Sequence of chain 1.F:
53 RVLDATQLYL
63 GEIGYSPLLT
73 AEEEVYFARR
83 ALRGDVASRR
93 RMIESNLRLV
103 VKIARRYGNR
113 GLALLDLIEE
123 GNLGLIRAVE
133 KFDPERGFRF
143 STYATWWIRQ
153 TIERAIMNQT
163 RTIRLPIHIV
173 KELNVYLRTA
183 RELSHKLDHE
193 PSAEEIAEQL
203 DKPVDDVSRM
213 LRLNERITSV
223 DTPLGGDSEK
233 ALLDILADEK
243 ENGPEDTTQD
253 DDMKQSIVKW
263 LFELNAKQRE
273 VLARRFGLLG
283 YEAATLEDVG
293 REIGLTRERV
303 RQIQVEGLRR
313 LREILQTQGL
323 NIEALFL

Sequence of chain 1.D:
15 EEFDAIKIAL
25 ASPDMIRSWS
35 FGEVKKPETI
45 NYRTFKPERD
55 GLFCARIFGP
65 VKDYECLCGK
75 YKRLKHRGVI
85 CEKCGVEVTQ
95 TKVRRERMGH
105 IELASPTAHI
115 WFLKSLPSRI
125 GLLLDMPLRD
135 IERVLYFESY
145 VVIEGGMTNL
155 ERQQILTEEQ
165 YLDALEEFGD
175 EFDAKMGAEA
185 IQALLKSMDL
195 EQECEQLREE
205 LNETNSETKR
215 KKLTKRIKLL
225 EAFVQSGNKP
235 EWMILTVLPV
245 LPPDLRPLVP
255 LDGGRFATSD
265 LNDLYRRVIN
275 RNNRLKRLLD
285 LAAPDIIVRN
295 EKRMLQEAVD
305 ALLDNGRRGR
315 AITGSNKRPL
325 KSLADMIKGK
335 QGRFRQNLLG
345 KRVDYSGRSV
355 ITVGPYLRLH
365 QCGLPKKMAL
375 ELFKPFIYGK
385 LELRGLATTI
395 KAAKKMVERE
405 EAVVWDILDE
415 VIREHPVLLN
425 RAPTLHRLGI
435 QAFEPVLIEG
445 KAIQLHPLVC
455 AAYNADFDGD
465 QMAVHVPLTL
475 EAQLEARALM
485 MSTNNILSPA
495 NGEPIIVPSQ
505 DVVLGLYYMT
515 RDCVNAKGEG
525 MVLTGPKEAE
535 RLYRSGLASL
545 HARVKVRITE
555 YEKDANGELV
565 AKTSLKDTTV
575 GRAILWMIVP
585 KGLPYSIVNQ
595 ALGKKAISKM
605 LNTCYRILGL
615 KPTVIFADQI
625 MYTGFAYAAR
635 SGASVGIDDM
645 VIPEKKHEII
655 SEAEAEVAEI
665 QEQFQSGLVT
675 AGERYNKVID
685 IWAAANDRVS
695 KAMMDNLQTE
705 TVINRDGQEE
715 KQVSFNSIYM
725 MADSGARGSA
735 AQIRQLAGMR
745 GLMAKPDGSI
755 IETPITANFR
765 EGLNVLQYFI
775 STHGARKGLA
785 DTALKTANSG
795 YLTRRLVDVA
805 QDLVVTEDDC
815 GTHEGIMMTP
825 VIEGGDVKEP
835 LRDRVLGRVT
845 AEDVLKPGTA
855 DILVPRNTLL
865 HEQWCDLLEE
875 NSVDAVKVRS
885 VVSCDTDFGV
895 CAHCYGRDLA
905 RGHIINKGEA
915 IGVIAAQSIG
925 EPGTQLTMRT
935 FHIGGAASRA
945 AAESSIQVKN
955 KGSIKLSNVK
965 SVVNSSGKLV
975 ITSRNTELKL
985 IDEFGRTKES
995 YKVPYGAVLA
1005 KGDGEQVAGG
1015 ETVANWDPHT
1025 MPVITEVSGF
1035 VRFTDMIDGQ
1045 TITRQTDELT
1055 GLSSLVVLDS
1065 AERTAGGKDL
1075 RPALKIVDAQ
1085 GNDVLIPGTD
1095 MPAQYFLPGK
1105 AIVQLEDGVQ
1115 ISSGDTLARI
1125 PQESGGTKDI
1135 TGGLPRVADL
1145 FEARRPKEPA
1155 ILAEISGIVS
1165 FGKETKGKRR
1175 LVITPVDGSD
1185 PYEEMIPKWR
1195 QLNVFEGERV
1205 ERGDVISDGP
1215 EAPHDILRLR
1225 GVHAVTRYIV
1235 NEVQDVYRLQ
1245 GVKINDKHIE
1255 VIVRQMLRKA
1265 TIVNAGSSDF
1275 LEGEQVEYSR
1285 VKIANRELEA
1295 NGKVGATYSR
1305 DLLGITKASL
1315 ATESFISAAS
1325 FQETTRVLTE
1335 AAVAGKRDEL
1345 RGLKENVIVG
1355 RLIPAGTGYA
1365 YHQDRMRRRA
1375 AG

A small-molecule ligand and the protein it binds are described below.
Small molecule (SMILES): Nc1ccn([C@@H]2O[C@H](CO[P](=O)(O)O[C@H]3[C@@H](O)[C@H](n4ccc(=O)[nH]c4=O)O[C@@H]3CO[P](=O)(O)O[C@H]3[C@@H](O)[C@H](n4cnc5c(=O)nc(N)[nH]c54)O[C@@H]3CO[P](=O)(O)O[C@H]3[C@@H](O)[C@H](n4cnc5c(N)ncnc54)O[C@@H]3CO[P](=O)(O)O[C@H]3[C@@H](O)[C@H](n4cnc5c(=O)[nH]c(N)nc54)O[C@@H]3CO[P](=O)(O)O[P](=O)(O)OP(=O)(O)O)[C@@H](O[P](=O)(O)OC[C@H]3O[C@@H](n4ccc(=O)[nH]c4=O)[C@H](O)[C@@H]3O)[C@H]2O)c(=O)n1

Sequence of chain 1.C:
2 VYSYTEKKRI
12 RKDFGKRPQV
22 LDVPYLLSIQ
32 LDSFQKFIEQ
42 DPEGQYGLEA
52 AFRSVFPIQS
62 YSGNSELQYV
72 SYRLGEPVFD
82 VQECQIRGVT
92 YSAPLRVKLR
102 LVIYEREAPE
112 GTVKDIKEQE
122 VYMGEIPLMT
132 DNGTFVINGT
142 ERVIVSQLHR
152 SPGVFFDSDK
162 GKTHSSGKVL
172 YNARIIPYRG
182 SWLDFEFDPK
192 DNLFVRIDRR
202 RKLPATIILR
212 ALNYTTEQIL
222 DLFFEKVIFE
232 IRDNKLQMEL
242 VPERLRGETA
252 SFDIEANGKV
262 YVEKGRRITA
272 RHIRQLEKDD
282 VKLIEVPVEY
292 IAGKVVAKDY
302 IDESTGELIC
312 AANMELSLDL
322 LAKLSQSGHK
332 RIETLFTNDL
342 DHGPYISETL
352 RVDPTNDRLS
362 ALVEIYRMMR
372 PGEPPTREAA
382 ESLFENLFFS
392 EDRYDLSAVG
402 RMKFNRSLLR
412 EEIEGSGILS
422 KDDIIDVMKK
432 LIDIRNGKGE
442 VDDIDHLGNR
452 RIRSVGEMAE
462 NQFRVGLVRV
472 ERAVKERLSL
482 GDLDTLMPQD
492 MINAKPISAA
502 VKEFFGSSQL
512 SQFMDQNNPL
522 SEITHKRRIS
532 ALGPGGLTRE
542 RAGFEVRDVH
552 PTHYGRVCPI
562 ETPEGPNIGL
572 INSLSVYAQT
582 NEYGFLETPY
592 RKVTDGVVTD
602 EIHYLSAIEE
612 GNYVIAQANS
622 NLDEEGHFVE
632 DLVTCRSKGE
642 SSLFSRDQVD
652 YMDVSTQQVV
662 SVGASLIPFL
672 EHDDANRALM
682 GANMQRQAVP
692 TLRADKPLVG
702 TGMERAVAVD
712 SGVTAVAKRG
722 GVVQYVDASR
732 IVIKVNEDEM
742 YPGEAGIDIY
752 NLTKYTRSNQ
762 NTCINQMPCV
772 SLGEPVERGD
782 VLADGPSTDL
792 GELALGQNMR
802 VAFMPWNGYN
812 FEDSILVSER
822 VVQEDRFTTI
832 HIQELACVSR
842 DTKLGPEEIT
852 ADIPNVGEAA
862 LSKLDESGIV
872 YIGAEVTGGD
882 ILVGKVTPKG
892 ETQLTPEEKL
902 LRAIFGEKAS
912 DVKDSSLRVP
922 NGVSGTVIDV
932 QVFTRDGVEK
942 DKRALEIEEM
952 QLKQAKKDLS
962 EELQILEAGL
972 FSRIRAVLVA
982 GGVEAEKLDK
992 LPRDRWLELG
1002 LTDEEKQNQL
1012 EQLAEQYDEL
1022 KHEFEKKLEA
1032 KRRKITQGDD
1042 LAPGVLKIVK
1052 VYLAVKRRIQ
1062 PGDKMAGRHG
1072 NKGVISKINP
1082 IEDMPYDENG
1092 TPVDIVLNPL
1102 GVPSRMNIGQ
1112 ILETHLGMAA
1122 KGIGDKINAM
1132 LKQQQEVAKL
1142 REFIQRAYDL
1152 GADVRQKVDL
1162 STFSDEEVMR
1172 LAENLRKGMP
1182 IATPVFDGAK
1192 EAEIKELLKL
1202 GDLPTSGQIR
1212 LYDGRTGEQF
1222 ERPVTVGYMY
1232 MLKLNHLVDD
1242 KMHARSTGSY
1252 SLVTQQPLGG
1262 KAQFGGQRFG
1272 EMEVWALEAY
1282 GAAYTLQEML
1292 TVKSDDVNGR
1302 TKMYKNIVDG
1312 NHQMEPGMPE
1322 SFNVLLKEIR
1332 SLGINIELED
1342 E

Binding-site contacts:
Ligand atom O2' contacts residue ARG425 of chain 1.D at 3.4 Å (salt-bridge).
Ligand atom O6 contacts residue GLU231 of chain 1.F at 2.7 Å (salt-bridge).
Ligand atom N7 contacts residue GLY227 of chain 1.F at 2.2 Å (h-bond).
Ligand atom C8 contacts residue GLY227 of chain 1.F at 2.5 Å.
Ligand atom C4' contacts residue ASP464 of chain 1.D at 3.5 Å.
Ligand atom OP2 contacts residue ASP462 of chain 1.D at 3.0 Å (salt-bridge).
Ligand atom O3' contacts residue ARG529 of chain 1.C at 3.3 Å (salt-bridge).
Ligand atom O1A contacts residue ASP229 of chain 1.F at 3.2 Å (salt-bridge).
Ligand atom O1A contacts residue GLY228 of chain 1.F at 3.1 Å.
Ligand atom O3' contacts residue ASP464 of chain 1.D at 3.4 Å (salt-bridge).
Ligand atom O2A contacts residue ARG540 of chain 1.C at 3.4 Å (salt-bridge).
Ligand atom OP1 contacts residue ASP460 of chain 1.D at 2.5 Å (salt-bridge).
Ligand atom OP2 contacts residue MG1 of chain 1.M at 2.5 Å.
Ligand atom O2' contacts residue ASP464 of chain 1.D at 3.4 Å (salt-bridge).
Ligand atom C5 contacts residue GLY227 of chain 1.F at 3.1 Å.
Ligand atom O2' contacts residue ASN458 of chain 1.D at 3.3 Å (h-bond).
Ligand atom OP2 contacts residue ARG540 of chain 1.C at 3.0 Å (salt-bridge).
Ligand atom OP1 contacts residue LYS1065 of chain 1.C at 3.1 Å (salt-bridge).
Ligand atom O1B contacts residue GLY228 of chain 1.F at 3.2 Å.
Ligand atom C3' contacts residue MG1 of chain 1.M at 3.4 Å.
Ligand atom C5' contacts residue HIS1237 of chain 1.C at 3.5 Å.
Ligand atom C2' contacts residue MET932 of chain 1.D at 3.4 Å (hydrophobic).
Ligand atom O3' contacts residue GLN688 of chain 1.C at 3.2 Å (h-bond).
Ligand atom OP1 contacts residue DPO1 of chain 1.N at 3.4 Å (h-bond).
Ligand atom O1G contacts residue GLN510 of chain 1.C at 3.0 Å.
Ligand atom O2' contacts residue ARG425 of chain 1.D at 2.8 Å (salt-bridge).
Ligand atom OP1 contacts residue GLN688 of chain 1.C at 3.4 Å (h-bond).
Ligand atom OP2 contacts residue LYS1073 of chain 1.C at 3.4 Å (salt-bridge).
Ligand atom O4' contacts residue ARG425 of chain 1.D at 3.4 Å (salt-bridge).
Ligand atom OP1 contacts residue MG1 of chain 1.M at 2.4 Å.
Ligand atom OP1 contacts residue LYS1073 of chain 1.C at 2.5 Å (salt-bridge).
Ligand atom O3' contacts residue LYS1065 of chain 1.C at 2.8 Å (salt-bridge).
Ligand atom OP2 contacts residue ASN568 of chain 1.C at 3.2 Å (h-bond).
Ligand atom P contacts residue MG1 of chain 1.M at 2.3 Å.
Ligand atom O2' contacts residue PRO427 of chain 1.D at 3.4 Å.
Ligand atom C5' contacts residue DPO1 of chain 1.N at 3.5 Å.
Ligand atom P contacts residue LYS1073 of chain 1.C at 3.4 Å.
Ligand atom N9 contacts residue GLY227 of chain 1.F at 3.5 Å (h-bond).
Ligand atom O3' contacts residue ASN458 of chain 1.D at 3.1 Å (h-bond).
Ligand atom O3' contacts residue MG1 of chain 1.M at 2.2 Å.